Binding-site contacts:
Ligand atom C9 contacts residue LYS240 of chain 1.A at 3.9 Å.
Ligand atom N5 contacts residue PHE209 of chain 1.A at 3.4 Å.
Ligand atom N1 contacts residue ASN140 of chain 1.A at 3.4 Å (h-bond).
Ligand atom N2 contacts residue LEU234 of chain 1.A at 3.7 Å.
Ligand atom C2 contacts residue ASP204 of chain 1.A at 3.3 Å.
Ligand atom O4 contacts residue LYS240 of chain 1.A at 3.0 Å (salt-bridge).
Ligand atom C8A contacts residue ILE142 of chain 1.A at 3.5 Å (hydrophobic).
Ligand atom N8 contacts residue ILE142 of chain 1.A at 3.5 Å.
Ligand atom C4 contacts residue LYS240 of chain 1.A at 3.9 Å.
Ligand atom C4A contacts residue LYS240 of chain 1.A at 3.9 Å.
Ligand atom C6 contacts residue LYS240 of chain 1.A at 3.9 Å.
Ligand atom N8 contacts residue ASP121 of chain 1.A at 2.9 Å (salt-bridge).
Ligand atom C7 contacts residue ARG274 of chain 1.A at 3.7 Å.
Ligand atom N1 contacts residue ILE142 of chain 1.A at 3.6 Å.
Ligand atom C9 contacts residue PHE209 of chain 1.A at 3.8 Å (hydrophobic).
Ligand atom N2 contacts residue ILE163 of chain 1.A at 3.9 Å.
Ligand atom O1P contacts residue ARG274 of chain 1.A at 2.6 Å (salt-bridge).
Ligand atom C4A contacts residue ARG274 of chain 1.A at 3.7 Å.
Ligand atom N3 contacts residue ASP204 of chain 1.A at 2.7 Å (salt-bridge).
Ligand atom C6 contacts residue PHE209 of chain 1.A at 3.6 Å (hydrophobic).
Ligand atom C8A contacts residue ASP121 of chain 1.A at 3.8 Å.
Ligand atom N2 contacts residue ASN140 of chain 1.A at 2.8 Å (h-bond).
Ligand atom N1 contacts residue ASP121 of chain 1.A at 3.9 Å.
Ligand atom O4 contacts residue GLY236 of chain 1.A at 3.1 Å (h-bond).
Ligand atom C2 contacts residue ASN140 of chain 1.A at 3.7 Å.
Ligand atom PA contacts residue ARG274 of chain 1.A at 3.9 Å.
Ligand atom C8A contacts residue ARG274 of chain 1.A at 3.7 Å.
Ligand atom N2 contacts residue ASP204 of chain 1.A at 3.1 Å (salt-bridge).
Ligand atom N1 contacts residue ARG274 of chain 1.A at 3.7 Å.
Ligand atom C4 contacts residue ASP204 of chain 1.A at 3.7 Å.
Ligand atom O1P contacts residue HIS276 of chain 1.A at 3.9 Å.
Ligand atom C6 contacts residue ARG274 of chain 1.A at 3.7 Å.
Ligand atom O4 contacts residue ASP204 of chain 1.A at 3.9 Å.
Ligand atom N3 contacts residue MET165 of chain 1.A at 3.6 Å.
Ligand atom N5 contacts residue ARG274 of chain 1.A at 3.6 Å (salt-bridge).
Ligand atom N5 contacts residue LYS240 of chain 1.A at 3.1 Å (salt-bridge).
Ligand atom N8 contacts residue ARG274 of chain 1.A at 3.6 Å.
Ligand atom C2 contacts residue ARG274 of chain 1.A at 3.8 Å.
Ligand atom C4 contacts residue MET165 of chain 1.A at 3.7 Å (hydrophobic).
Ligand atom C7 contacts residue ASP121 of chain 1.A at 3.6 Å.

A small-molecule ligand and the protein it binds are described below.
Small molecule (SMILES): Nc1nc2ncc(COP(=O)(O)O)nc2c(=O)[nH]1

Sequence of chain 1.A:
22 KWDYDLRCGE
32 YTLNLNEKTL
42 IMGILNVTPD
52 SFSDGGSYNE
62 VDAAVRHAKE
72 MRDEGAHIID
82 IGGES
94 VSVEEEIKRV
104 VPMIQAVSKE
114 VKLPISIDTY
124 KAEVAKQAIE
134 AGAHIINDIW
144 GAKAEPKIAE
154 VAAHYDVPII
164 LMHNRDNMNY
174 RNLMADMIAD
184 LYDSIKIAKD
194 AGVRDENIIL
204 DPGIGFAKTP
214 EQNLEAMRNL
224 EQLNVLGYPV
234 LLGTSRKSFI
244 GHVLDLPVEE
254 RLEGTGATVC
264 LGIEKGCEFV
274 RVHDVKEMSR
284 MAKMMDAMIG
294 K